Sequence of chain 1.A:
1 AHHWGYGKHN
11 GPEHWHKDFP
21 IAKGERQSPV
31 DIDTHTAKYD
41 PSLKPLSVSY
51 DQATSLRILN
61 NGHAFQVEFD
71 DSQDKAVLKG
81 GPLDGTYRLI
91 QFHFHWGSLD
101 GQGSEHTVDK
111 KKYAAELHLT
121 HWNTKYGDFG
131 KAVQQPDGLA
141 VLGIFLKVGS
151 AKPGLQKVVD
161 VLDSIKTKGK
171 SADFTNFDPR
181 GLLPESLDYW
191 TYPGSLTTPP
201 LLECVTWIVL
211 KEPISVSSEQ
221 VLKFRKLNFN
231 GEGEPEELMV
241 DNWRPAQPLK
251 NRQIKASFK

Binding-site contacts:
Ligand atom O2 contacts residue THR120 of chain 1.A at 3.8 Å.
Ligand atom C4 contacts residue PRO199 of chain 1.A at 3.9 Å (hydrophobic).
Ligand atom N contacts residue ZN1 of chain 1.D at 2.0 Å.
Ligand atom C4 contacts residue THR198 of chain 1.A at 3.1 Å.
Ligand atom O1 contacts residue THR197 of chain 1.A at 3.0 Å (h-bond).
Ligand atom C7 contacts residue PHE129 of chain 1.A at 3.8 Å (hydrophobic).
Ligand atom O2 contacts residue TRP207 of chain 1.A at 4.1 Å.
Ligand atom O2 contacts residue VAL141 of chain 1.A at 3.9 Å.
Ligand atom N contacts residue HIS95 of chain 1.A at 3.4 Å (h-bond).
Ligand atom S1 contacts residue THR120 of chain 1.A at 3.7 Å.
Ligand atom C6 contacts residue PHE129 of chain 1.A at 4.2 Å (hydrophobic).
Ligand atom C2 contacts residue HIS93 of chain 1.A at 4.1 Å.
Ligand atom O2 contacts residue ZN1 of chain 1.D at 3.0 Å.
Ligand atom N3 contacts residue LEU196 of chain 1.A at 3.7 Å.
Ligand atom N contacts residue THR197 of chain 1.A at 2.8 Å (h-bond).
Ligand atom S1 contacts residue GLN91 of chain 1.A at 3.8 Å.
Ligand atom O2 contacts residue HIS93 of chain 1.A at 3.2 Å.
Ligand atom C9 contacts residue LEU196 of chain 1.A at 3.8 Å (hydrophobic).
Ligand atom S contacts residue HIS118 of chain 1.A at 4.0 Å.
Ligand atom C4 contacts residue LEU196 of chain 1.A at 3.8 Å (hydrophobic).
Ligand atom S1 contacts residue HIS93 of chain 1.A at 3.9 Å.
Ligand atom C9 contacts residue THR198 of chain 1.A at 3.4 Å.
Ligand atom N3 contacts residue THR197 of chain 1.A at 4.0 Å.
Ligand atom C2 contacts residue LEU196 of chain 1.A at 4.0 Å (hydrophobic).
Ligand atom O1 contacts residue TRP207 of chain 1.A at 3.5 Å.
Ligand atom C5 contacts residue PRO200 of chain 1.A at 4.1 Å (hydrophobic).
Ligand atom N3 contacts residue THR198 of chain 1.A at 3.3 Å (h-bond).
Ligand atom O1 contacts residue LEU196 of chain 1.A at 3.4 Å.
Ligand atom O2 contacts residue HIS118 of chain 1.A at 3.5 Å (h-bond).
Ligand atom S contacts residue ZN1 of chain 1.D at 3.0 Å.
Ligand atom C5 contacts residue PRO199 of chain 1.A at 4.1 Å (hydrophobic).
Ligand atom O1 contacts residue ZN1 of chain 1.D at 4.1 Å.
Ligand atom C5 contacts residue LEU196 of chain 1.A at 4.0 Å (hydrophobic).
Ligand atom S contacts residue HIS93 of chain 1.A at 3.9 Å.
Ligand atom C8 contacts residue LEU196 of chain 1.A at 4.0 Å (hydrophobic).
Ligand atom N contacts residue HIS93 of chain 1.A at 3.3 Å (h-bond).
Ligand atom S contacts residue THR197 of chain 1.A at 3.8 Å.
Ligand atom O1 contacts residue SER195 of chain 1.A at 4.0 Å.
Ligand atom N contacts residue HIS118 of chain 1.A at 3.4 Å (h-bond).
Ligand atom C7 contacts residue GLN91 of chain 1.A at 4.1 Å.

The protein below binds the small molecule below.
Small molecule (SMILES): NS(=O)(=O)c1nc2ccccc2s1